Sequence of chain 1.A:
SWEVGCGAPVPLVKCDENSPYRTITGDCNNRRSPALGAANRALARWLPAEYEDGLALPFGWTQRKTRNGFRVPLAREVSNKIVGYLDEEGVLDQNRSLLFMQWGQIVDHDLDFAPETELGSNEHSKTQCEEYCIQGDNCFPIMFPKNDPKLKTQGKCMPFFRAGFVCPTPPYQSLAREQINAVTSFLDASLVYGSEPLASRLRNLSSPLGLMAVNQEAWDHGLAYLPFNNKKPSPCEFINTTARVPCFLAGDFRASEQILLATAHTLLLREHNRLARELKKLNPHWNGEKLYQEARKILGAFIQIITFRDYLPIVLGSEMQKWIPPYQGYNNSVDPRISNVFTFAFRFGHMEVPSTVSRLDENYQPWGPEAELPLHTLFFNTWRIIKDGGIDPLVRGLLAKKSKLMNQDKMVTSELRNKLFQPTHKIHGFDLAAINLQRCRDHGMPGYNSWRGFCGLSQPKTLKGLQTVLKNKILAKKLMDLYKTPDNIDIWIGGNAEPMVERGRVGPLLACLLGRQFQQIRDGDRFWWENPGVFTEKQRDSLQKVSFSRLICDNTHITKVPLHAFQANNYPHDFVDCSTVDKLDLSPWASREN

Binding-site contacts:
Ligand atom C3 contacts residue ASN332 of chain 1.A at 3.6 Å.
Ligand atom C5 contacts residue SER334 of chain 1.A at 4.1 Å.
Ligand atom O5 contacts residue ASN332 of chain 1.A at 2.5 Å (h-bond).
Ligand atom C2 contacts residue ASN332 of chain 1.A at 2.2 Å.
Ligand atom C1 contacts residue VAL335 of chain 1.A at 4.2 Å (hydrophobic).
Ligand atom O5 contacts residue VAL335 of chain 1.A at 3.7 Å.
Ligand atom C8 contacts residue ASN332 of chain 1.A at 4.4 Å.
Ligand atom C5 contacts residue ASN332 of chain 1.A at 3.7 Å.
Ligand atom C4 contacts residue ASN332 of chain 1.A at 4.1 Å.
Ligand atom C1 contacts residue ASN332 of chain 1.A at 1.5 Å.
Ligand atom O5 contacts residue SER334 of chain 1.A at 3.9 Å.
Ligand atom C6 contacts residue SER334 of chain 1.A at 4.0 Å.
Ligand atom N2 contacts residue ASN332 of chain 1.A at 2.5 Å (h-bond).
Ligand atom C1 contacts residue SER334 of chain 1.A at 4.3 Å.
Ligand atom O7 contacts residue ASN332 of chain 1.A at 3.9 Å.
Ligand atom C7 contacts residue ASN332 of chain 1.A at 3.4 Å.

The small molecule below binds the protein below.
Small molecule (SMILES): CC(=O)N[C@@H]1[C@@H](O)[C@H](O)[C@@H](CO)O[C@H]1O